Sequence of chain 1.D:
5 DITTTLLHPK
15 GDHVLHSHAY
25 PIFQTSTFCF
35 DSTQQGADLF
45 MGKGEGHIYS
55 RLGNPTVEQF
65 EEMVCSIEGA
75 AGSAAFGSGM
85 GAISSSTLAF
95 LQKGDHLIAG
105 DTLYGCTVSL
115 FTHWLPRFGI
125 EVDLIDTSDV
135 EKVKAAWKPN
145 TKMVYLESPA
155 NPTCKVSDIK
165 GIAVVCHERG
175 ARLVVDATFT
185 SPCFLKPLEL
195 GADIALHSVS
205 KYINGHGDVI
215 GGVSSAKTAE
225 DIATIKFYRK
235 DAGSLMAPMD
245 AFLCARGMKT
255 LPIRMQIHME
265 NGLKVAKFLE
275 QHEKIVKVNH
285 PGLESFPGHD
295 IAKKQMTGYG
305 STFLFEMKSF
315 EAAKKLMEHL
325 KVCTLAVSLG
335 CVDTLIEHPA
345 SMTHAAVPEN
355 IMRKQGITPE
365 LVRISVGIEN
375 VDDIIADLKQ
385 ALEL

Sequence of chain 1.A:
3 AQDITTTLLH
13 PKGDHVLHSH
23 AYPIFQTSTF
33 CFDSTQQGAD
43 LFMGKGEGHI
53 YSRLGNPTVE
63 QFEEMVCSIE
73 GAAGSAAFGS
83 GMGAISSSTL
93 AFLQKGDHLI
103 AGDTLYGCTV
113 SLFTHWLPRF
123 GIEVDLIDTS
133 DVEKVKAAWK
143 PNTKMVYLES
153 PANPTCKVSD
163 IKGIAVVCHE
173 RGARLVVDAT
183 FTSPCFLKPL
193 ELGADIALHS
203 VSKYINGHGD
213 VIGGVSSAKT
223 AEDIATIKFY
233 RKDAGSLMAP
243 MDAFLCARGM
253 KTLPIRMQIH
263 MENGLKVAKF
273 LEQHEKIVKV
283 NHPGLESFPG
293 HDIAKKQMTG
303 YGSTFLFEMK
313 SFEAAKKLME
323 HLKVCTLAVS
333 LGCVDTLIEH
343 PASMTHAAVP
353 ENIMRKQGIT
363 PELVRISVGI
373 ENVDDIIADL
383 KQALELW

Binding-site contacts:
Ligand atom CA contacts residue LYS205 of chain 1.A at 3.3 Å.
Ligand atom CE contacts residue TYR108 of chain 1.A at 3.3 Å (hydrophobic).
Ligand atom OP4 contacts residue SER202 of chain 1.A at 3.0 Å (h-bond).
Ligand atom OP2 contacts residue ARG55 of chain 1.D at 3.0 Å (salt-bridge).
Ligand atom OP1 contacts residue SER204 of chain 1.A at 2.6 Å (h-bond).
Ligand atom O1 contacts residue ARG367 of chain 1.A at 3.1 Å (salt-bridge).
Ligand atom O2 contacts residue TYR108 of chain 1.A at 3.4 Å.
Ligand atom C4A contacts residue LYS205 of chain 1.A at 3.2 Å.
Ligand atom OP3 contacts residue GLY83 of chain 1.A at 3.2 Å (h-bond).
Ligand atom O3 contacts residue ASN155 of chain 1.A at 2.6 Å (h-bond).
Ligand atom O1 contacts residue THR347 of chain 1.A at 3.3 Å.
Ligand atom OP4 contacts residue GLY83 of chain 1.A at 3.5 Å.
Ligand atom OP3 contacts residue ARG55 of chain 1.D at 2.8 Å (salt-bridge).
Ligand atom C4A contacts residue TYR108 of chain 1.A at 3.3 Å (hydrophobic).
Ligand atom O2 contacts residue THR347 of chain 1.A at 3.6 Å.
Ligand atom OP1 contacts residue GLY215 of chain 1.A at 3.6 Å (h-bond).
Ligand atom OP1 contacts residue SER202 of chain 1.A at 2.8 Å (h-bond).
Ligand atom C6 contacts residue ASP180 of chain 1.A at 3.6 Å.
Ligand atom CA contacts residue TYR108 of chain 1.A at 3.1 Å (hydrophobic).
Ligand atom CB contacts residue TYR108 of chain 1.A at 3.2 Å (hydrophobic).
Ligand atom OP2 contacts residue TYR53 of chain 1.D at 2.5 Å (h-bond).
Ligand atom OP3 contacts residue SER82 of chain 1.A at 3.3 Å.
Ligand atom N1 contacts residue ASP180 of chain 1.A at 2.6 Å (salt-bridge).
Ligand atom O2 contacts residue ASN155 of chain 1.A at 3.1 Å (h-bond).
Ligand atom C5A contacts residue TYR108 of chain 1.A at 3.5 Å (hydrophobic).
Ligand atom CB contacts residue LYS205 of chain 1.A at 3.4 Å.
Ligand atom N contacts residue TYR108 of chain 1.A at 2.8 Å.
Ligand atom N contacts residue LYS205 of chain 1.A at 3.3 Å.
Ligand atom C2A contacts residue ASP180 of chain 1.A at 3.4 Å.
Ligand atom C5 contacts residue TYR108 of chain 1.A at 3.6 Å (hydrophobic).
Ligand atom SD contacts residue TYR108 of chain 1.A at 3.3 Å (h-bond).
Ligand atom P contacts residue GLY83 of chain 1.A at 3.4 Å.
Ligand atom O2 contacts residue ARG367 of chain 1.A at 2.9 Å (salt-bridge).
Ligand atom OP1 contacts residue GLY83 of chain 1.A at 2.8 Å (h-bond).
Ligand atom C2 contacts residue ASP180 of chain 1.A at 3.5 Å.
Ligand atom OP3 contacts residue MET84 of chain 1.A at 3.0 Å (h-bond).
Ligand atom P contacts residue SER202 of chain 1.A at 3.5 Å.
Ligand atom C contacts residue TYR108 of chain 1.A at 3.6 Å (hydrophobic).
Ligand atom O1 contacts residue SER332 of chain 1.A at 2.8 Å (h-bond).
Ligand atom CG contacts residue TYR108 of chain 1.A at 3.5 Å (hydrophobic).

A small-molecule ligand and the protein it binds are described below.
Small molecule (SMILES): CSCC/C(=N\Cc1c(COP(=O)(O)O)cnc(C)c1O)C(=O)O